This protein binds this small molecule.
Small molecule (SMILES): CNC(=O)c1cccc2cc[nH]c12

Binding-site contacts:
Ligand atom C6 contacts residue GLU103 of chain 1.A at 3.7 Å.
Ligand atom C7 contacts residue GLU103 of chain 1.A at 4.0 Å.
Ligand atom N2 contacts residue PHE107 of chain 1.A at 3.7 Å.
Ligand atom C1 contacts residue HIS106 of chain 1.A at 3.1 Å.
Ligand atom C2 contacts residue HIS106 of chain 1.A at 4.0 Å.
Ligand atom C2 contacts residue PHE107 of chain 1.A at 4.1 Å (hydrophobic).
Ligand atom C3 contacts residue HIS106 of chain 1.A at 4.2 Å.
Ligand atom C6 contacts residue PHE107 of chain 1.A at 4.4 Å (hydrophobic).
Ligand atom C9 contacts residue ASP68 of chain 1.A at 3.4 Å.
Ligand atom O1 contacts residue PHE107 of chain 1.A at 3.9 Å.
Ligand atom C9 contacts residue PRO72 of chain 1.A at 4.2 Å (hydrophobic).
Ligand atom C5 contacts residue HIS106 of chain 1.A at 4.4 Å.
Ligand atom C8 contacts residue GLU103 of chain 1.A at 3.2 Å.
Ligand atom C10 contacts residue PHE107 of chain 1.A at 3.6 Å (hydrophobic).
Ligand atom C5 contacts residue PRO102 of chain 1.A at 4.4 Å (hydrophobic).
Ligand atom C5 contacts residue GLU103 of chain 1.A at 4.0 Å.
Ligand atom C9 contacts residue ARG71 of chain 1.A at 4.2 Å.
Ligand atom C9 contacts residue PHE107 of chain 1.A at 4.0 Å (hydrophobic).
Ligand atom C3 contacts residue PHE107 of chain 1.A at 4.0 Å (hydrophobic).
Ligand atom N2 contacts residue ASP68 of chain 1.A at 4.0 Å.
Ligand atom C4 contacts residue HIS106 of chain 1.A at 4.1 Å.
Ligand atom C9 contacts residue GLU103 of chain 1.A at 4.3 Å.
Ligand atom C8 contacts residue PHE107 of chain 1.A at 4.1 Å (hydrophobic).
Ligand atom C7 contacts residue PHE107 of chain 1.A at 3.8 Å (hydrophobic).
Ligand atom N1 contacts residue HIS106 of chain 1.A at 3.5 Å (h-bond).
Ligand atom C8 contacts residue ARG71 of chain 1.A at 3.8 Å.

Sequence of chain 1.A:
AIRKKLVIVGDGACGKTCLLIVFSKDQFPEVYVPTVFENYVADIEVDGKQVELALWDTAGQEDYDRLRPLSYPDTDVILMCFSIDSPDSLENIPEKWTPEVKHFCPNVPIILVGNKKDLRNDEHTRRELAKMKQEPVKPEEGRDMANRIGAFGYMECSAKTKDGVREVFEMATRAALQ